Sequence of chain 1.C:
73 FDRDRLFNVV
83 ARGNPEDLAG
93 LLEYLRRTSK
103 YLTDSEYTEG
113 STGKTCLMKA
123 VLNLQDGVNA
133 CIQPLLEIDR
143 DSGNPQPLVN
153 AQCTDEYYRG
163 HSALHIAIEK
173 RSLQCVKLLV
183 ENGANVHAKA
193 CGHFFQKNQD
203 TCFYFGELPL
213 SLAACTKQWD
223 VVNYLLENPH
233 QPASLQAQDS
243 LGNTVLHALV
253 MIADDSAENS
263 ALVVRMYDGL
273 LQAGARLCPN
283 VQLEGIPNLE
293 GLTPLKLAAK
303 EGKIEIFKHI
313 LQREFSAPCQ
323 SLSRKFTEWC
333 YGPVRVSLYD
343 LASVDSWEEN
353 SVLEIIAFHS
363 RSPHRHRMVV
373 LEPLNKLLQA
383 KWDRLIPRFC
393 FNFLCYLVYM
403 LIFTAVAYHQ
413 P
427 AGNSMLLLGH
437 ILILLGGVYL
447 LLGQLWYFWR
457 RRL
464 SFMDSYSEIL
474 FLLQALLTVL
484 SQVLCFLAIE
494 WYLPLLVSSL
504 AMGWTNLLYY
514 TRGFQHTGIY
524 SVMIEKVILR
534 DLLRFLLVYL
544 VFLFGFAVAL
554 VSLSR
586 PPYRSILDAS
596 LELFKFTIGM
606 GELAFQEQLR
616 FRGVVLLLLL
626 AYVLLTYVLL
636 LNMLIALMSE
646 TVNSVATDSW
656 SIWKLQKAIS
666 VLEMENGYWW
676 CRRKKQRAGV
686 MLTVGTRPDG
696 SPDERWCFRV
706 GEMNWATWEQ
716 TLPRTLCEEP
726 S

Sequence of chain 1.B:
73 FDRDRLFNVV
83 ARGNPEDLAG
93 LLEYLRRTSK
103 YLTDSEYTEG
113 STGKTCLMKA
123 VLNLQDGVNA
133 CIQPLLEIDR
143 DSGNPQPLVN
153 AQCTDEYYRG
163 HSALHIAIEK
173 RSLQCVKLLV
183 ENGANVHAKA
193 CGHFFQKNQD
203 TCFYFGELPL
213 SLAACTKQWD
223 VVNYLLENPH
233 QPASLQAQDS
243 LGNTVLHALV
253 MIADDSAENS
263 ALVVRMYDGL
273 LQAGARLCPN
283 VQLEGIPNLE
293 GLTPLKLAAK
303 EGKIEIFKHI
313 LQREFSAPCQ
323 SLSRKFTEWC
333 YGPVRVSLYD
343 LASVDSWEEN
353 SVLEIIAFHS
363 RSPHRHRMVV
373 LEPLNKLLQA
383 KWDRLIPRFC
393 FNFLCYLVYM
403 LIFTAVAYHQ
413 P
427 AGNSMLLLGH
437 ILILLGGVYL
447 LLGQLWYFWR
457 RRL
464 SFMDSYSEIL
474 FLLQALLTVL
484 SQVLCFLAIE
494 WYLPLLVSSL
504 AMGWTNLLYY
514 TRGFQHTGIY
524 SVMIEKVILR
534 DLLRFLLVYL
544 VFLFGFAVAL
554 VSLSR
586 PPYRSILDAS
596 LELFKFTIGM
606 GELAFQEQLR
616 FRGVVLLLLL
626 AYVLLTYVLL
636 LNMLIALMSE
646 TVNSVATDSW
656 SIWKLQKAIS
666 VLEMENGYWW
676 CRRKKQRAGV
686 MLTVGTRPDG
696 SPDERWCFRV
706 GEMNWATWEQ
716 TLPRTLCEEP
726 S

Binding-site contacts:
Ligand atom OAI contacts residue SER470 of chain 1.C at 3.1 Å (h-bond).
Ligand atom CAS contacts residue TYR469 of chain 1.C at 4.2 Å (hydrophobic).
Ligand atom CBQ contacts residue GLU528 of chain 1.C at 3.7 Å.
Ligand atom OAH contacts residue GLU528 of chain 1.C at 2.7 Å (salt-bridge).
Ligand atom CBO contacts residue GLU528 of chain 1.C at 4.1 Å.
Ligand atom OAH contacts residue LEU511 of chain 1.C at 4.1 Å.
Ligand atom OAI contacts residue TYR512 of chain 1.C at 3.9 Å.
Ligand atom CBQ contacts residue SER470 of chain 1.C at 4.2 Å.
Ligand atom CBT contacts residue TYR469 of chain 1.C at 4.0 Å (hydrophobic).
Ligand atom CAX contacts residue LEU630 of chain 1.B at 3.9 Å (hydrophobic).
Ligand atom OAD contacts residue MET505 of chain 1.C at 3.5 Å.
Ligand atom OAG contacts residue ILE531 of chain 1.C at 3.7 Å.
Ligand atom CBL contacts residue ALA626 of chain 1.B at 4.1 Å (hydrophobic).
Ligand atom CBC contacts residue LEU630 of chain 1.B at 3.7 Å (hydrophobic).
Ligand atom CBP contacts residue LEU473 of chain 1.C at 3.8 Å (hydrophobic).
Ligand atom CBB contacts residue LEU473 of chain 1.C at 3.8 Å (hydrophobic).
Ligand atom CAR contacts residue THR508 of chain 1.C at 4.0 Å.
Ligand atom CBI contacts residue LEU629 of chain 1.B at 3.7 Å (hydrophobic).
Ligand atom OAH contacts residue ARG515 of chain 1.C at 4.1 Å.
Ligand atom OAE contacts residue MET505 of chain 1.C at 4.0 Å.
Ligand atom OAE contacts residue ALA504 of chain 1.C at 3.9 Å.
Ligand atom OAG contacts residue TYR469 of chain 1.C at 2.7 Å (h-bond).
Ligand atom CBR contacts residue LEU473 of chain 1.C at 3.7 Å (hydrophobic).
Ligand atom CAL contacts residue TYR469 of chain 1.C at 3.8 Å (hydrophobic).
Ligand atom CBT contacts residue SER470 of chain 1.C at 3.8 Å.
Ligand atom CBC contacts residue PHE545 of chain 1.B at 4.0 Å (hydrophobic).
Ligand atom CBL contacts residue LEU629 of chain 1.B at 3.6 Å (hydrophobic).
Ligand atom CAU contacts residue THR508 of chain 1.C at 3.4 Å.
Ligand atom CBR contacts residue ASN509 of chain 1.C at 3.5 Å.
Ligand atom CBK contacts residue TYR469 of chain 1.C at 3.8 Å (hydrophobic).
Ligand atom CBP contacts residue THR508 of chain 1.C at 3.5 Å.
Ligand atom OAF contacts residue THR508 of chain 1.C at 4.0 Å.
Ligand atom OAE contacts residue THR508 of chain 1.C at 2.6 Å (h-bond).
Ligand atom CBO contacts residue TYR469 of chain 1.C at 4.1 Å (hydrophobic).
Ligand atom CAP contacts residue LEU473 of chain 1.C at 4.1 Å (hydrophobic).
Ligand atom CBT contacts residue GLU528 of chain 1.C at 1.4 Å.
Ligand atom CBS contacts residue SER470 of chain 1.C at 4.0 Å.
Ligand atom OAH contacts residue SER470 of chain 1.C at 3.5 Å (h-bond).
Ligand atom CAZ contacts residue THR508 of chain 1.C at 3.5 Å.
Ligand atom CBP contacts residue ASN509 of chain 1.C at 4.0 Å.

A small-molecule ligand and the protein it binds are described below.
Small molecule (SMILES): C=C(C)[C@]12C[C@@H](C)[C@@]34O[C@](Cc5ccccc5)(O[C@@H]1[C@@H]3C=C(COC(=O)Cc1ccc(O)c(OC)c1)C[C@]1(O)C(=O)C(C)=C[C@@H]41)O2